Binding-site contacts:
Ligand atom C34 contacts residue VAL47 of chain 1.A at 4.0 Å (hydrophobic).
Ligand atom BR15 contacts residue ILE60 of chain 1.A at 3.6 Å.
Ligand atom C3 contacts residue VAL47 of chain 1.A at 3.8 Å (hydrophobic).
Ligand atom C30 contacts residue ARG41 of chain 1.A at 3.6 Å.
Ligand atom N23 contacts residue VAL47 of chain 1.A at 3.9 Å.
Ligand atom N21 contacts residue ILE168 of chain 1.A at 3.9 Å.
Ligand atom O38 contacts residue ILE168 of chain 1.A at 2.7 Å.
Ligand atom C5 contacts residue ILE60 of chain 1.A at 3.8 Å (hydrophobic).
Ligand atom O38 contacts residue ASP169 of chain 1.A at 2.9 Å (salt-bridge).
Ligand atom BR17 contacts residue MET157 of chain 1.A at 3.7 Å.
Ligand atom BR17 contacts residue VAL110 of chain 1.A at 3.3 Å.
Ligand atom C32 contacts residue VAL47 of chain 1.A at 4.0 Å (hydrophobic).
Ligand atom C30 contacts residue GLY40 of chain 1.A at 4.1 Å.
Ligand atom C30 contacts residue VAL47 of chain 1.A at 3.5 Å (hydrophobic).
Ligand atom C36 contacts residue ASP169 of chain 1.A at 3.4 Å.
Ligand atom BR15 contacts residue GLU108 of chain 1.A at 3.3 Å.
Ligand atom N23 contacts residue ILE168 of chain 1.A at 3.8 Å.
Ligand atom C4 contacts residue ILE168 of chain 1.A at 4.0 Å (hydrophobic).
Ligand atom C3 contacts residue ILE168 of chain 1.A at 3.6 Å (hydrophobic).
Ligand atom C4 contacts residue ILE60 of chain 1.A at 3.8 Å (hydrophobic).
Ligand atom N28 contacts residue VAL47 of chain 1.A at 3.5 Å.
Ligand atom BR15 contacts residue VAL89 of chain 1.A at 4.0 Å.
Ligand atom C32 contacts residue ASP169 of chain 1.A at 4.0 Å.
Ligand atom O40 contacts residue ASP169 of chain 1.A at 3.3 Å (salt-bridge).
Ligand atom C2 contacts residue VAL47 of chain 1.A at 3.8 Å (hydrophobic).
Ligand atom BR13 contacts residue PHE107 of chain 1.A at 3.4 Å.
Ligand atom C25 contacts residue VAL47 of chain 1.A at 3.7 Å (hydrophobic).
Ligand atom C1 contacts residue MET157 of chain 1.A at 3.7 Å (hydrophobic).
Ligand atom C25 contacts residue ILE168 of chain 1.A at 3.9 Å (hydrophobic).
Ligand atom C36 contacts residue ILE168 of chain 1.A at 3.9 Å (hydrophobic).
Ligand atom BR17 contacts residue ILE60 of chain 1.A at 4.1 Å.
Ligand atom C32 contacts residue SER45 of chain 1.A at 4.0 Å.
Ligand atom O40 contacts residue PHE107 of chain 1.A at 4.0 Å.
Ligand atom O40 contacts residue LYS62 of chain 1.A at 3.4 Å (salt-bridge).
Ligand atom C2 contacts residue ILE168 of chain 1.A at 3.6 Å (hydrophobic).
Ligand atom N21 contacts residue VAL47 of chain 1.A at 3.9 Å.
Ligand atom C6 contacts residue MET157 of chain 1.A at 3.9 Å (hydrophobic).
Ligand atom BR13 contacts residue ILE60 of chain 1.A at 4.0 Å.
Ligand atom C34 contacts residue LYS62 of chain 1.A at 3.8 Å.
Ligand atom BR19 contacts residue MET157 of chain 1.A at 3.3 Å.

Sequence of chain 1.A:
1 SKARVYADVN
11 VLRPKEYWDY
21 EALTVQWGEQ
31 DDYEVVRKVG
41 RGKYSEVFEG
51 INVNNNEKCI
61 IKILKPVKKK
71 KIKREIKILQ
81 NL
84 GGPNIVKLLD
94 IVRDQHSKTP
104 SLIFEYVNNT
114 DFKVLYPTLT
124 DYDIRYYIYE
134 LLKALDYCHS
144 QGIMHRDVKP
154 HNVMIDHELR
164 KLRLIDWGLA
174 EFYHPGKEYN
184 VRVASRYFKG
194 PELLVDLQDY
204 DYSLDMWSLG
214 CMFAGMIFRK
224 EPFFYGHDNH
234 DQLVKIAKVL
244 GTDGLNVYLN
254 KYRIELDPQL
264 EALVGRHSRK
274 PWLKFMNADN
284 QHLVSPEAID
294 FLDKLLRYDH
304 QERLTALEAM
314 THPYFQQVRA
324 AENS

The small molecule below binds the protein below.
Small molecule (SMILES): CN(C)c1nc2c(Br)c(Br)c(Br)c(Br)c2n1CC(=O)O